Binding-site contacts:
Ligand atom C8 contacts residue ILE281 of chain 51.E at 4.5 Å (hydrophobic).
Ligand atom O5 contacts residue VAL314 of chain 51.E at 3.8 Å.
Ligand atom O5 contacts residue THR313 of chain 51.E at 4.3 Å.
Ligand atom C3 contacts residue ASN315 of chain 51.E at 3.8 Å.
Ligand atom C1 contacts residue VAL314 of chain 51.E at 4.4 Å (hydrophobic).
Ligand atom C6 contacts residue ASN315 of chain 51.E at 4.5 Å.
Ligand atom C4 contacts residue ASN315 of chain 51.E at 4.3 Å.
Ligand atom O7 contacts residue ASN315 of chain 51.E at 4.2 Å.
Ligand atom O5 contacts residue ASN315 of chain 51.E at 2.4 Å (h-bond).
Ligand atom C7 contacts residue ASN315 of chain 51.E at 3.3 Å.
Ligand atom C5 contacts residue ASN315 of chain 51.E at 3.7 Å.
Ligand atom C8 contacts residue ASN315 of chain 51.E at 3.5 Å.
Ligand atom N2 contacts residue ASN315 of chain 51.E at 2.8 Å (h-bond).
Ligand atom C2 contacts residue ASN315 of chain 51.E at 2.5 Å.
Ligand atom C6 contacts residue THR313 of chain 51.E at 4.5 Å.
Ligand atom C1 contacts residue ASN315 of chain 51.E at 1.4 Å.

Sequence of chain 51.E:
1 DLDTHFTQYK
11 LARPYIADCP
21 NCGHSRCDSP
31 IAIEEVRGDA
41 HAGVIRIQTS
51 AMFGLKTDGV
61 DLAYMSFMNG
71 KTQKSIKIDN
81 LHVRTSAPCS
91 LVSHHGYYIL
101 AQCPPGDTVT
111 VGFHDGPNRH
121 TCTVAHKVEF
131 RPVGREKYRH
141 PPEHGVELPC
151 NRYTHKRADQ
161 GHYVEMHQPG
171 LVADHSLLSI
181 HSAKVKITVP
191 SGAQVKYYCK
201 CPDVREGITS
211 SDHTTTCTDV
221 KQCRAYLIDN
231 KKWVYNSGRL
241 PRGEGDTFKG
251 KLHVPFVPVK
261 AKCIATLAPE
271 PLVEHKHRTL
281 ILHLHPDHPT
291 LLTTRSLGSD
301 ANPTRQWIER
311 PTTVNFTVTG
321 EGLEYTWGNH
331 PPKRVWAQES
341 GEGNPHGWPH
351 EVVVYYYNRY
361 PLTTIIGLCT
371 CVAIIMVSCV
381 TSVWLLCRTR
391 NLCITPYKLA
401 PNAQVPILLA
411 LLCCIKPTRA

This protein binds this small molecule.
Small molecule (SMILES): CC(=O)N[C@@H]1[C@@H](O)[C@H](O)[C@@H](CO)O[C@H]1O